Binding-site contacts:
Ligand atom N1 contacts residue LEU186 of chain 1.F at 2.9 Å (h-bond).
Ligand atom O2' contacts residue THR241 of chain 1.F at 3.8 Å.
Ligand atom O3G contacts residue MG1 of chain 1.V at 2.4 Å.
Ligand atom O2B contacts residue MG1 of chain 1.V at 3.7 Å.
Ligand atom O1B contacts residue LYS74 of chain 1.F at 3.4 Å (salt-bridge).
Ligand atom O2' contacts residue HIS239 of chain 1.F at 3.2 Å (h-bond).
Ligand atom O2G contacts residue GLU331 of chain 1.F at 3.6 Å.
Ligand atom O2' contacts residue LYS198 of chain 1.F at 3.1 Å.
Ligand atom C3B contacts residue ASN242 of chain 1.F at 3.1 Å.
Ligand atom PG contacts residue GLU331 of chain 1.F at 3.5 Å.
Ligand atom C2 contacts residue LYS198 of chain 1.F at 3.4 Å.
Ligand atom PG contacts residue ASP318 of chain 1.F at 3.7 Å.
Ligand atom C2 contacts residue TYR185 of chain 1.F at 3.5 Å (hydrophobic).
Ligand atom PB contacts residue MG1 of chain 1.V at 3.5 Å.
Ligand atom O2G contacts residue ARG202 of chain 1.F at 3.8 Å.
Ligand atom O3G contacts residue GLU331 of chain 1.F at 2.3 Å (salt-bridge).
Ligand atom O2A contacts residue LYS74 of chain 1.F at 3.7 Å.
Ligand atom N1 contacts residue TYR185 of chain 1.F at 3.7 Å.
Ligand atom C8 contacts residue LYS150 of chain 1.F at 3.3 Å.
Ligand atom O3' contacts residue THR241 of chain 1.F at 2.1 Å (h-bond).
Ligand atom C2 contacts residue LEU186 of chain 1.F at 3.5 Å (hydrophobic).
Ligand atom PG contacts residue MG1 of chain 1.V at 3.9 Å.
Ligand atom N7 contacts residue LYS150 of chain 1.F at 2.8 Å (salt-bridge).
Ligand atom N6 contacts residue LYS184 of chain 1.F at 2.8 Å (salt-bridge).
Ligand atom O2G contacts residue ARG222 of chain 1.F at 3.7 Å.
Ligand atom C3' contacts residue THR241 of chain 1.F at 3.4 Å.
Ligand atom C6 contacts residue GLN183 of chain 1.F at 3.7 Å.
Ligand atom O3G contacts residue ASN333 of chain 1.F at 2.6 Å (h-bond).
Ligand atom N3 contacts residue TYR185 of chain 1.F at 3.5 Å.
Ligand atom O1B contacts residue MG1 of chain 1.V at 2.4 Å.
Ligand atom N7 contacts residue GLN183 of chain 1.F at 3.2 Å (h-bond).
Ligand atom C5 contacts residue GLN183 of chain 1.F at 3.7 Å.
Ligand atom N3 contacts residue LYS198 of chain 1.F at 2.8 Å (salt-bridge).
Ligand atom O1B contacts residue GLU331 of chain 1.F at 2.7 Å (salt-bridge).
Ligand atom O2G contacts residue ASP318 of chain 1.F at 2.2 Å (salt-bridge).
Ligand atom PG contacts residue ASN333 of chain 1.F at 3.8 Å.
Ligand atom O2A contacts residue LYS150 of chain 1.F at 3.4 Å.
Ligand atom C6 contacts residue LYS184 of chain 1.F at 3.8 Å.
Ligand atom N6 contacts residue GLN183 of chain 1.F at 2.9 Å (h-bond).
Ligand atom O1A contacts residue GLU331 of chain 1.F at 3.6 Å.

Sequence of chain 1.F:
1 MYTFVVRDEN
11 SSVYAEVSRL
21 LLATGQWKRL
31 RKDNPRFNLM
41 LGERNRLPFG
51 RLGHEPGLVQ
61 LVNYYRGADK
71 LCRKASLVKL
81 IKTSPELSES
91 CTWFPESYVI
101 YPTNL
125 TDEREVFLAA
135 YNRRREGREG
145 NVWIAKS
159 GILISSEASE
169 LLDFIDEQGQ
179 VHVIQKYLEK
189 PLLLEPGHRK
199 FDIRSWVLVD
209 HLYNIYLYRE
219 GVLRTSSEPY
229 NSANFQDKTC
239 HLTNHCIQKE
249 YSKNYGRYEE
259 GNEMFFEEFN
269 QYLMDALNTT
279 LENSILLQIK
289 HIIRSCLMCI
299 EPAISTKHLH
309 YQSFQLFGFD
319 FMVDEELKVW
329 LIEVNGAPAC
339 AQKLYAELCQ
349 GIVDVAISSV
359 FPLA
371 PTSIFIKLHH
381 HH

The small molecule below binds the protein below.
Small molecule (SMILES): Nc1ncnc2c1ncn2[C@@H]1O[C@H](CO[P](=O)(O)O[P](=O)(O)CP(=O)(O)O)[C@@H](O)[C@H]1O